Sequence of chain 1.C:
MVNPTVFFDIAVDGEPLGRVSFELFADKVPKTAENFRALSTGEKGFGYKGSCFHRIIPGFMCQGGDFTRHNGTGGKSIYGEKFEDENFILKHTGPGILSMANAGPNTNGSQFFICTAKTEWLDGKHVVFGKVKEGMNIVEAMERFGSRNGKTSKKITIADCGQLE

Sequence of chain 1.B:
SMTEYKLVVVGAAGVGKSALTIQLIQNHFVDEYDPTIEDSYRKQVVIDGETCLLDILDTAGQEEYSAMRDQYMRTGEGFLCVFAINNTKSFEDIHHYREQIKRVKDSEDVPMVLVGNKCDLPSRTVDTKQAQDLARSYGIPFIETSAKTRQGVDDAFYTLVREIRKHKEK

Binding-site contacts:
Ligand atom N1 contacts residue GLN64 of chain 1.C at 3.0 Å (h-bond).
Ligand atom O2 contacts residue ARG56 of chain 1.C at 3.2 Å (salt-bridge).
Ligand atom C16 contacts residue GLN62 of chain 1.B at 3.6 Å.
Ligand atom O6 contacts residue ARG56 of chain 1.C at 3.4 Å.
Ligand atom S1 contacts residue PRO35 of chain 1.B at 3.6 Å.
Ligand atom C11 contacts residue PRO35 of chain 1.B at 3.5 Å (hydrophobic).
Ligand atom C10 contacts residue GLY73 of chain 1.C at 3.6 Å.
Ligand atom O1 contacts residue ASN103 of chain 1.C at 2.9 Å (h-bond).
Ligand atom O1 contacts residue ALA102 of chain 1.C at 3.1 Å.
Ligand atom C15 contacts residue GLN62 of chain 1.B at 3.6 Å.
Ligand atom C22 contacts residue THR36 of chain 1.B at 3.5 Å.
Ligand atom C21 contacts residue ALA60 of chain 1.B at 3.6 Å (hydrophobic).
Ligand atom C44 contacts residue PHE61 of chain 1.C at 3.6 Å (hydrophobic).
Ligand atom C42 contacts residue TYR65 of chain 1.B at 3.4 Å (hydrophobic).
Ligand atom C8 contacts residue ASN103 of chain 1.C at 3.4 Å.
Ligand atom C9 contacts residue GLN112 of chain 1.C at 3.6 Å.
Ligand atom C3 contacts residue PHE114 of chain 1.C at 3.3 Å (hydrophobic).
Ligand atom C31 contacts residue MET68 of chain 1.B at 3.4 Å (hydrophobic).
Ligand atom C19 contacts residue TYR65 of chain 1.B at 3.4 Å (hydrophobic).
Ligand atom N2 contacts residue GLN64 of chain 1.C at 3.3 Å (h-bond).
Ligand atom C16 contacts residue THR36 of chain 1.B at 3.5 Å.
Ligand atom O6 contacts residue ILE37 of chain 1.B at 3.6 Å.
Ligand atom N6 contacts residue MET68 of chain 1.B at 3.6 Å.
Ligand atom C17 contacts residue ILE37 of chain 1.B at 3.4 Å (hydrophobic).
Ligand atom N3 contacts residue ASN103 of chain 1.C at 2.9 Å (h-bond).
Ligand atom C32 contacts residue MET68 of chain 1.B at 3.7 Å (hydrophobic).
Ligand atom C22 contacts residue ALA60 of chain 1.B at 3.5 Å (hydrophobic).
Ligand atom C7 contacts residue ASN103 of chain 1.C at 3.6 Å.
Ligand atom C21 contacts residue ILE37 of chain 1.B at 3.6 Å (hydrophobic).
Ligand atom C15 contacts residue ILE37 of chain 1.B at 3.7 Å (hydrophobic).
Ligand atom N1 contacts residue ARG56 of chain 1.C at 3.6 Å (salt-bridge).
Ligand atom C30 contacts residue ARG149 of chain 1.C at 3.5 Å.
Ligand atom C4 contacts residue PHE114 of chain 1.C at 3.5 Å (hydrophobic).
Ligand atom C10 contacts residue PRO35 of chain 1.B at 3.5 Å (hydrophobic).
Ligand atom O2 contacts residue GLN64 of chain 1.C at 3.0 Å (h-bond).
Ligand atom C12 contacts residue GLN112 of chain 1.C at 3.5 Å.
Ligand atom O1 contacts residue HIS127 of chain 1.C at 3.2 Å.
Ligand atom C31 contacts residue PHE61 of chain 1.C at 3.6 Å (hydrophobic).
Ligand atom C18 contacts residue TYR65 of chain 1.B at 3.4 Å (hydrophobic).
Ligand atom O6 contacts residue MET62 of chain 1.C at 3.1 Å.

A small-molecule ligand and the protein it binds are described below.
Small molecule (SMILES): CCn1c(-c2cc(N3CCN(C4CC4)CC3)cnc2[C@H](C)OC)c2c3cc(ccc31)-c1csc(n1)C[C@H](NC(=O)C1[C@H]3COC[C@@H]13)C(=O)N1CCC[C@H](N1)C(=O)OCC(C)(C)C2